The protein below binds the small molecule below.
Small molecule (SMILES): CC(=O)N[C@H]1[C@H](O[C@H]2[C@H](O)[C@@H](NC(C)=O)CO[C@@H]2CO)O[C@H](CO)[C@@H](O)[C@@H]1O

Sequence of chain 48.C:
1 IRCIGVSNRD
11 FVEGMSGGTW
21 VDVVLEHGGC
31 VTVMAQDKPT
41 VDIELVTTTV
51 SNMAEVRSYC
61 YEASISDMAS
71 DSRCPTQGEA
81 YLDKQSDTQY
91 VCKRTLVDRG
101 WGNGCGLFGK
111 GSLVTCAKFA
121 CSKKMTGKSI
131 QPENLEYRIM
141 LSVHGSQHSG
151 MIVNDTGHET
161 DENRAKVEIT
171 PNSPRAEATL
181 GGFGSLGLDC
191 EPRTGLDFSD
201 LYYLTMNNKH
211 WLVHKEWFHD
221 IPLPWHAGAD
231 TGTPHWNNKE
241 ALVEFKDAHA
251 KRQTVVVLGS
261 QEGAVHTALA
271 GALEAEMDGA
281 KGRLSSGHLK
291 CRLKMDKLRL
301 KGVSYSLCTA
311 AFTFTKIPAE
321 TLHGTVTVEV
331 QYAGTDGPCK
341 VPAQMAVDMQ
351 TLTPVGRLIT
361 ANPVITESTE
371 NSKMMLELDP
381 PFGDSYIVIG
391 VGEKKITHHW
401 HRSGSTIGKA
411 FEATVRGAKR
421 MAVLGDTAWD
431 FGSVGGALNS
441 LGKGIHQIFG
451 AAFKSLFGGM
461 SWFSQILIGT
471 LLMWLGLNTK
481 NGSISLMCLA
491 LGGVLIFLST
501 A

Binding-site contacts:
Ligand atom N2 contacts residue ASN154 of chain 48.C at 3.8 Å.
Ligand atom N2 contacts residue THR156 of chain 48.C at 3.6 Å (h-bond).
Ligand atom O6 contacts residue MET151 of chain 48.C at 3.4 Å.
Ligand atom C7 contacts residue ASN154 of chain 48.C at 3.3 Å.
Ligand atom C8 contacts residue THR156 of chain 48.C at 4.0 Å.
Ligand atom C6 contacts residue MET151 of chain 48.C at 4.5 Å (hydrophobic).
Ligand atom C1 contacts residue THR156 of chain 48.C at 3.6 Å.
Ligand atom O5 contacts residue ASN154 of chain 48.C at 4.0 Å.
Ligand atom C2 contacts residue ASN154 of chain 48.C at 3.5 Å.
Ligand atom C8 contacts residue ASN154 of chain 48.C at 3.6 Å.
Ligand atom C2 contacts residue THR156 of chain 48.C at 4.2 Å.
Ligand atom O7 contacts residue ASN154 of chain 48.C at 2.6 Å (h-bond).
Ligand atom C1 contacts residue ASN154 of chain 48.C at 3.4 Å.
Ligand atom C7 contacts residue THR156 of chain 48.C at 3.9 Å.